Sequence of chain 1.E:
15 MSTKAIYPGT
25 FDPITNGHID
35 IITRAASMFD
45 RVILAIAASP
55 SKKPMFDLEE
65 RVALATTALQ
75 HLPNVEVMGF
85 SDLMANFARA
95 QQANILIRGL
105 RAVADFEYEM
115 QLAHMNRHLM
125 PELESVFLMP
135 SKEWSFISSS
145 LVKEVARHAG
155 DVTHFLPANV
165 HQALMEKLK

A protein and the small-molecule ligand that binds it are described below.
Small molecule (SMILES): O=C(O)CP(=O)(O)O

Binding-site contacts:
Ligand atom O2 contacts residue SER143 of chain 1.E at 2.9 Å (h-bond).
Ligand atom O2 contacts residue SER142 of chain 1.E at 3.4 Å.
Ligand atom O3P contacts residue HIS32 of chain 1.E at 3.1 Å (h-bond).
Ligand atom O1P contacts residue THR24 of chain 1.E at 4.2 Å.
Ligand atom C1 contacts residue SER143 of chain 1.E at 3.9 Å.
Ligand atom O1 contacts residue SER144 of chain 1.E at 3.3 Å (h-bond).
Ligand atom C1 contacts residue SER142 of chain 1.E at 4.1 Å.
Ligand atom C1P contacts residue SER143 of chain 1.E at 4.3 Å.
Ligand atom O3P contacts residue SER142 of chain 1.E at 3.5 Å.
Ligand atom O1 contacts residue SER143 of chain 1.E at 4.5 Å.
Ligand atom O2 contacts residue SER144 of chain 1.E at 2.6 Å (h-bond).
Ligand atom O3P contacts residue SER143 of chain 1.E at 3.1 Å (h-bond).
Ligand atom O1P contacts residue HIS32 of chain 1.E at 3.6 Å.
Ligand atom C1P contacts residue SER142 of chain 1.E at 3.9 Å.
Ligand atom P contacts residue HIS32 of chain 1.E at 3.6 Å.
Ligand atom O1P contacts residue SER143 of chain 1.E at 3.6 Å (h-bond).
Ligand atom C1 contacts residue SER144 of chain 1.E at 3.5 Å.
Ligand atom O2P contacts residue HIS32 of chain 1.E at 3.7 Å.
Ligand atom P contacts residue SER142 of chain 1.E at 4.4 Å.
Ligand atom P contacts residue SER143 of chain 1.E at 4.1 Å.